A small-molecule ligand and the protein it binds are described below.
Small molecule (SMILES): CC(=O)N[C@@H]1[C@@H](O)[C@H](O)[C@@H](CO)O[C@H]1O

Binding-site contacts:
Ligand atom C3 contacts residue ASN603 of chain 1.A at 3.8 Å.
Ligand atom O7 contacts residue ASN603 of chain 1.A at 3.9 Å.
Ligand atom C4 contacts residue ASN603 of chain 1.A at 4.3 Å.
Ligand atom N2 contacts residue ASN603 of chain 1.A at 3.0 Å (h-bond).
Ligand atom O6 contacts residue ASN603 of chain 1.A at 4.5 Å.
Ligand atom C2 contacts residue ASN603 of chain 1.A at 2.5 Å.
Ligand atom O5 contacts residue ASN603 of chain 1.A at 2.3 Å (h-bond).
Ligand atom C5 contacts residue ASN603 of chain 1.A at 3.6 Å.
Ligand atom C7 contacts residue ASN603 of chain 1.A at 3.6 Å.
Ligand atom C1 contacts residue ASN603 of chain 1.A at 1.4 Å.

Sequence of chain 1.A:
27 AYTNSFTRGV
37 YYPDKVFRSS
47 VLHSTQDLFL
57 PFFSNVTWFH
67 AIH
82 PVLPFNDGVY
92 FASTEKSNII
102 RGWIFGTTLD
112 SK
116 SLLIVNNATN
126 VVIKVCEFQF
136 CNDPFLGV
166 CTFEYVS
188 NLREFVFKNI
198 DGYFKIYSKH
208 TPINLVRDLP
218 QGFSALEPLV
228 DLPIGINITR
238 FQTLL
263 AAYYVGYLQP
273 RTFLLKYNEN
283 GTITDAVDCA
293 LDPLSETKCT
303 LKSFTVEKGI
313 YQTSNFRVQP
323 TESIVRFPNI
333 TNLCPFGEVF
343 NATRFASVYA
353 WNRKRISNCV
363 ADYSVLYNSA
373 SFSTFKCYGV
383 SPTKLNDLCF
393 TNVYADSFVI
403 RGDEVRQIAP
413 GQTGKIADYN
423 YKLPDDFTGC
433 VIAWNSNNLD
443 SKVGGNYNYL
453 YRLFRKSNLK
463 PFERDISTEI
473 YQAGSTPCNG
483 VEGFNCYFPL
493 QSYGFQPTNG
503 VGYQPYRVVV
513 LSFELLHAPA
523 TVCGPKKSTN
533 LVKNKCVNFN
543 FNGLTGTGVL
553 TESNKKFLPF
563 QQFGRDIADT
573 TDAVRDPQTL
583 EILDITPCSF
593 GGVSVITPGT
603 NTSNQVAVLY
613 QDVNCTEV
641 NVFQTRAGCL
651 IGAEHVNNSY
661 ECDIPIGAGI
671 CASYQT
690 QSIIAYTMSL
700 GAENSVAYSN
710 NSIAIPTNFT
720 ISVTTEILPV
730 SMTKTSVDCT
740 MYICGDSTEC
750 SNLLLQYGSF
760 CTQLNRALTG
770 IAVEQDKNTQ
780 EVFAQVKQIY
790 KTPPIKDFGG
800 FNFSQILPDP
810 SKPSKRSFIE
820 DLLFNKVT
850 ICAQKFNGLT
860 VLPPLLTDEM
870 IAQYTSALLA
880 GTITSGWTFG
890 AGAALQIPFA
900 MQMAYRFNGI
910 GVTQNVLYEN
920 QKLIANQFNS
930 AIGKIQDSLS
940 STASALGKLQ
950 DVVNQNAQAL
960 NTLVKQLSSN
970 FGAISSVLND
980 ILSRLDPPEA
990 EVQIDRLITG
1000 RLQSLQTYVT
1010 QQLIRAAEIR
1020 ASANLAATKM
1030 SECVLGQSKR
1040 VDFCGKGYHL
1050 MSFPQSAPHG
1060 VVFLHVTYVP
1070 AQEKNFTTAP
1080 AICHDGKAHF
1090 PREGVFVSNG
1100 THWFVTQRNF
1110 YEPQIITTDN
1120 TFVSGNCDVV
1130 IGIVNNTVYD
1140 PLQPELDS